Binding-site contacts:
Ligand atom O5 contacts residue GLY98 of chain 3.A at 4.1 Å.
Ligand atom C9 contacts residue VAL99 of chain 3.A at 4.2 Å (hydrophobic).
Ligand atom C3 contacts residue ARG227 of chain 3.A at 3.9 Å.
Ligand atom O6 contacts residue GLY98 of chain 3.A at 3.2 Å.
Ligand atom C8 contacts residue VAL99 of chain 3.A at 3.9 Å (hydrophobic).
Ligand atom C10 contacts residue VAL99 of chain 3.A at 3.9 Å (hydrophobic).
Ligand atom C6 contacts residue TYR100 of chain 3.A at 3.7 Å (hydrophobic).
Ligand atom C6 contacts residue ALA206 of chain 3.A at 3.5 Å (hydrophobic).
Ligand atom C7 contacts residue VAL99 of chain 3.A at 4.0 Å (hydrophobic).
Ligand atom C1 contacts residue VAL99 of chain 3.A at 3.6 Å (hydrophobic).
Ligand atom C3 contacts residue ASN14 of chain 3.A at 4.3 Å.
Ligand atom C5 contacts residue VAL99 of chain 3.A at 4.0 Å (hydrophobic).
Ligand atom C5 contacts residue TYR12 of chain 3.A at 3.9 Å (hydrophobic).
Ligand atom O6 contacts residue VAL99 of chain 3.A at 3.0 Å (h-bond).
Ligand atom O3 contacts residue ARG227 of chain 3.A at 2.9 Å (salt-bridge).
Ligand atom O4 contacts residue ASN14 of chain 3.A at 3.0 Å (h-bond).
Ligand atom O6 contacts residue ASP207 of chain 3.A at 3.0 Å (salt-bridge).
Ligand atom C6 contacts residue TYR12 of chain 3.A at 3.8 Å (hydrophobic).
Ligand atom O6 contacts residue ALA206 of chain 3.A at 3.3 Å.
Ligand atom O2 contacts residue GLY98 of chain 3.A at 3.7 Å.
Ligand atom C11 contacts residue VAL99 of chain 3.A at 4.2 Å (hydrophobic).
Ligand atom C11 contacts residue TYR12 of chain 3.A at 3.4 Å (hydrophobic).
Ligand atom O3 contacts residue GLY226 of chain 3.A at 3.6 Å.
Ligand atom C4 contacts residue ASP207 of chain 3.A at 3.4 Å.
Ligand atom O2 contacts residue GLY226 of chain 3.A at 4.2 Å.
Ligand atom C4 contacts residue ARG227 of chain 3.A at 3.7 Å.
Ligand atom O4 contacts residue TYR12 of chain 3.A at 3.8 Å.
Ligand atom O2 contacts residue VAL99 of chain 3.A at 4.0 Å.
Ligand atom C6 contacts residue VAL99 of chain 3.A at 3.9 Å (hydrophobic).
Ligand atom O5 contacts residue TYR100 of chain 3.A at 4.2 Å.
Ligand atom C5 contacts residue ASP207 of chain 3.A at 4.0 Å.
Ligand atom C6 contacts residue ASP207 of chain 3.A at 3.6 Å.
Ligand atom O4 contacts residue ARG227 of chain 3.A at 3.2 Å (salt-bridge).
Ligand atom N1 contacts residue TYR12 of chain 3.A at 4.0 Å.
Ligand atom C4 contacts residue ASN14 of chain 3.A at 4.1 Å.
Ligand atom O4 contacts residue GLY226 of chain 3.A at 4.1 Å.
Ligand atom O6 contacts residue TYR100 of chain 3.A at 3.0 Å (h-bond).
Ligand atom C4 contacts residue GLY226 of chain 3.A at 4.1 Å.
Ligand atom O5 contacts residue VAL99 of chain 3.A at 3.1 Å (h-bond).
Ligand atom O4 contacts residue ASP207 of chain 3.A at 2.6 Å (salt-bridge).

A protein and the small-molecule ligand that binds it are described below.
Small molecule (SMILES): OC[C@H]1O[C@H](Oc2c[nH]c3ccc(Br)c(Cl)c23)[C@@H](O)[C@@H](O)[C@@H]1O

Sequence of chain 3.A:
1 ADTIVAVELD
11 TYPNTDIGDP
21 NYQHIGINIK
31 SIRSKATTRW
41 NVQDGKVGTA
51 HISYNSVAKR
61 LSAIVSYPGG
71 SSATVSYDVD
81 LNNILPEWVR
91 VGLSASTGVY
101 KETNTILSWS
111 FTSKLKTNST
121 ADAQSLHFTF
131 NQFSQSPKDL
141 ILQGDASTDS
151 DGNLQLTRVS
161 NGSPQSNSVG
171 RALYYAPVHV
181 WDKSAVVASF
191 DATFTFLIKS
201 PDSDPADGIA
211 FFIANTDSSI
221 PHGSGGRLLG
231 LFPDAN